Sequence of chain 1.C:
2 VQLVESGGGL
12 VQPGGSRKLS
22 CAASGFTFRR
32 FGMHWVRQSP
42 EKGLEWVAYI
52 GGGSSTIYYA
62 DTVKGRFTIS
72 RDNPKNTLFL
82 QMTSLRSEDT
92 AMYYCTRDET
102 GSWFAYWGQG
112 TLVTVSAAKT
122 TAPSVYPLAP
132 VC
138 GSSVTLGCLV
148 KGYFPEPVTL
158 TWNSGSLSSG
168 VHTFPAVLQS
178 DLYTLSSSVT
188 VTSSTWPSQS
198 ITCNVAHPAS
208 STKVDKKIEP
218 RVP

Sequence of chain 1.D:
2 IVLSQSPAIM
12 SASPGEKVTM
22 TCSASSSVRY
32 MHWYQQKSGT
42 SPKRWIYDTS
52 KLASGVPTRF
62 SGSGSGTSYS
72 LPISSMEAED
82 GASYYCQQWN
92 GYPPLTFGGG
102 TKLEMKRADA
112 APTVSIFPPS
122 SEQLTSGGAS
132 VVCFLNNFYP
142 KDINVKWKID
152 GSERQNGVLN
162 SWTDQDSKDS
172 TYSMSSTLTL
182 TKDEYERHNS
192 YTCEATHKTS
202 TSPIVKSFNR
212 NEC

Binding-site contacts:
Ligand atom O2 contacts residue ARG31 of chain 1.C at 3.6 Å (salt-bridge).
Ligand atom O2 contacts residue ASP99 of chain 1.C at 3.6 Å.
Ligand atom C3 contacts residue SER103 of chain 1.C at 3.4 Å.
Ligand atom C7 contacts residue TRP90 of chain 1.D at 3.6 Å (hydrophobic).
Ligand atom O4 contacts residue GLY102 of chain 1.C at 2.8 Å (h-bond).
Ligand atom C7 contacts residue GLU100 of chain 1.C at 3.6 Å.
Ligand atom O3 contacts residue TRP90 of chain 1.D at 3.5 Å (h-bond).
Ligand atom C8 contacts residue ASP99 of chain 1.C at 3.8 Å.
Ligand atom O7 contacts residue ARG31 of chain 1.C at 3.3 Å.
Ligand atom O6 contacts residue PHE32 of chain 1.C at 3.7 Å.
Ligand atom C8 contacts residue TRP90 of chain 1.D at 3.6 Å (hydrophobic).
Ligand atom O3 contacts residue GLY33 of chain 1.C at 3.5 Å.
Ligand atom O3 contacts residue TYR50 of chain 1.C at 2.3 Å (h-bond).
Ligand atom O4 contacts residue THR101 of chain 1.C at 3.1 Å.
Ligand atom C3 contacts residue GLY33 of chain 1.C at 3.7 Å.
Ligand atom C7 contacts residue SER103 of chain 1.C at 3.5 Å.
Ligand atom N2 contacts residue TYR50 of chain 1.C at 3.8 Å.
Ligand atom O3 contacts residue SER103 of chain 1.C at 2.6 Å (h-bond).
Ligand atom O6 contacts residue SO41 of chain 1.H at 2.2 Å (h-bond).
Ligand atom C8 contacts residue TYR50 of chain 1.C at 3.3 Å (hydrophobic).
Ligand atom N2 contacts residue SER103 of chain 1.C at 3.2 Å (h-bond).
Ligand atom O7 contacts residue GLU100 of chain 1.C at 3.6 Å.
Ligand atom C2 contacts residue TYR50 of chain 1.C at 3.7 Å (hydrophobic).
Ligand atom C6 contacts residue SO41 of chain 1.H at 3.7 Å.
Ligand atom C3 contacts residue TYR50 of chain 1.C at 3.4 Å (hydrophobic).
Ligand atom C2 contacts residue ARG31 of chain 1.C at 3.8 Å.
Ligand atom C6 contacts residue TYR50 of chain 1.C at 3.8 Å (hydrophobic).
Ligand atom C4 contacts residue GLY33 of chain 1.C at 3.9 Å.
Ligand atom O7 contacts residue TRP90 of chain 1.D at 3.2 Å.
Ligand atom O4 contacts residue PHE32 of chain 1.C at 3.5 Å.
Ligand atom C4 contacts residue ASP99 of chain 1.C at 3.8 Å.
Ligand atom C3 contacts residue ASP99 of chain 1.C at 3.6 Å.
Ligand atom N2 contacts residue ASP99 of chain 1.C at 3.1 Å (salt-bridge).
Ligand atom O7 contacts residue THR101 of chain 1.C at 3.1 Å.
Ligand atom C7 contacts residue THR101 of chain 1.C at 3.3 Å.
Ligand atom O4 contacts residue GLY33 of chain 1.C at 2.9 Å (h-bond).
Ligand atom O6 contacts residue THR57 of chain 1.C at 3.1 Å (h-bond).
Ligand atom O3 contacts residue ASP99 of chain 1.C at 2.6 Å (salt-bridge).
Ligand atom O4 contacts residue ASP99 of chain 1.C at 3.1 Å (salt-bridge).
Ligand atom C8 contacts residue SER103 of chain 1.C at 3.6 Å.

The protein below binds the small molecule below.
Small molecule (SMILES): CC(=O)N[C@H]1[C@@H](O[C@@H]2[C@@H](O[C@@H]3[C@H](O)[C@@H](O[C@H]4[C@@H]([C@H](O)CO)O[C@@](O)(C(=O)O)C[C@H]4O)O[C@H]([C@@H](O)CO)[C@H]3O[C@@H]3O[C@H](CO)[C@@H](O)[C@H](O)[C@H]3O)O[C@H]([C@@H](O)CO)[C@@H](O)[C@@H]2O)O[C@H](CO)[C@@H](O)[C@@H]1O